Binding-site contacts:
Ligand atom O5 contacts residue ASN27 of chain 1.B at 2.4 Å (h-bond).
Ligand atom C3 contacts residue ASN27 of chain 1.B at 3.8 Å.
Ligand atom N2 contacts residue GLU26 of chain 1.B at 3.9 Å.
Ligand atom C1 contacts residue ASN27 of chain 1.B at 1.4 Å.
Ligand atom C7 contacts residue ASN27 of chain 1.B at 3.9 Å.
Ligand atom C5 contacts residue ASN27 of chain 1.B at 3.6 Å.
Ligand atom N2 contacts residue ASN27 of chain 1.B at 3.0 Å (h-bond).
Ligand atom C7 contacts residue GLU26 of chain 1.B at 3.7 Å.
Ligand atom C4 contacts residue ASN27 of chain 1.B at 4.1 Å.
Ligand atom C2 contacts residue ASN27 of chain 1.B at 2.4 Å.
Ligand atom O7 contacts residue GLU26 of chain 1.B at 2.8 Å (salt-bridge).
Ligand atom C8 contacts residue ASN27 of chain 1.B at 4.2 Å.
Ligand atom C8 contacts residue LYS56 of chain 1.B at 3.6 Å.
Ligand atom C7 contacts residue LYS56 of chain 1.B at 4.4 Å.

Sequence of chain 1.B:
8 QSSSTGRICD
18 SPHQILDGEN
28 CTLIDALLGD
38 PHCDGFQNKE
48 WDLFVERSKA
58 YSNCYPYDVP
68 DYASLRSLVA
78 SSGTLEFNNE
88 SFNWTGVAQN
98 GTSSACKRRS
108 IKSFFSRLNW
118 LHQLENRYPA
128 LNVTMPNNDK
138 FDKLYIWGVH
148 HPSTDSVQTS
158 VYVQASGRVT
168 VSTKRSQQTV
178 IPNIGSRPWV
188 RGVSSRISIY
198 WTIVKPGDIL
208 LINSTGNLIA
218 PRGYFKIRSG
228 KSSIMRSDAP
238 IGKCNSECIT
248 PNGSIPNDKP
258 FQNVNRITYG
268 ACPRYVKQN

A small-molecule ligand and the protein it binds are described below.
Small molecule (SMILES): CC(=O)N[C@H]1[C@H](OC[C@H]2OC[C@H](NC(C)=O)[C@@H](O)[C@@H]2O)O[C@H](CO)[C@@H](O[C@@H]2O[C@H](CO)[C@@H](O)[C@H](O)[C@@H]2O)[C@@H]1O